The small molecule below binds the protein below.
Small molecule (SMILES): CC(=O)N[C@H]1[C@H](O[C@H]2[C@H](O)[C@@H](NC(C)=O)CO[C@@H]2CO)O[C@H](CO)[C@@H](O[C@@H]2O[C@H](CO)[C@@H](O)[C@H](O)[C@@H]2O)[C@@H]1O

Sequence of chain 1.D:
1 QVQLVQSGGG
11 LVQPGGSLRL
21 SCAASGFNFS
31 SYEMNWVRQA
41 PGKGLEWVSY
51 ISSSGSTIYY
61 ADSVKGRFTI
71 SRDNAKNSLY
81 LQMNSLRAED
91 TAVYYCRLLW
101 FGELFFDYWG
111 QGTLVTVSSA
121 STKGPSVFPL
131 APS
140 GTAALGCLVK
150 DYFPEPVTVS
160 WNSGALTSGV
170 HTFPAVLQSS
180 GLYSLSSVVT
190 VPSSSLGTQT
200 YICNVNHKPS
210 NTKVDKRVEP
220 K

Binding-site contacts:
Ligand atom N2 contacts residue SER30 of chain 1.D at 4.2 Å.
Ligand atom O3 contacts residue SER30 of chain 1.D at 4.3 Å.
Ligand atom N2 contacts residue ASN28 of chain 1.D at 2.9 Å (h-bond).
Ligand atom C3 contacts residue ASN28 of chain 1.D at 3.8 Å.
Ligand atom C7 contacts residue ASN28 of chain 1.D at 3.5 Å.
Ligand atom O5 contacts residue ASN28 of chain 1.D at 2.4 Å (h-bond).
Ligand atom C2 contacts residue SER30 of chain 1.D at 4.2 Å.
Ligand atom C4 contacts residue ASN28 of chain 1.D at 4.3 Å.
Ligand atom C5 contacts residue ASN28 of chain 1.D at 3.6 Å.
Ligand atom C7 contacts residue SER31 of chain 1.D at 4.0 Å.
Ligand atom C8 contacts residue SER31 of chain 1.D at 3.3 Å.
Ligand atom C2 contacts residue ASN28 of chain 1.D at 2.5 Å.
Ligand atom C1 contacts residue ASN28 of chain 1.D at 1.4 Å.
Ligand atom N2 contacts residue SER31 of chain 1.D at 3.9 Å.
Ligand atom O7 contacts residue ASN28 of chain 1.D at 3.6 Å.